A protein and the small-molecule ligand that binds it are described below.
Small molecule (SMILES): CC(=O)N[C@H]1[C@H]([C@H](O)[C@H](O)CO)O[C@@](O[C@H]2[C@@H](O)[C@@H](CO)O[C@@H](O[C@H]3[C@H](O)[C@@H](O)[C@H](O)O[C@@H]3CO)[C@@H]2O)(C(=O)O)C[C@@H]1O

Sequence of chain 29.E:
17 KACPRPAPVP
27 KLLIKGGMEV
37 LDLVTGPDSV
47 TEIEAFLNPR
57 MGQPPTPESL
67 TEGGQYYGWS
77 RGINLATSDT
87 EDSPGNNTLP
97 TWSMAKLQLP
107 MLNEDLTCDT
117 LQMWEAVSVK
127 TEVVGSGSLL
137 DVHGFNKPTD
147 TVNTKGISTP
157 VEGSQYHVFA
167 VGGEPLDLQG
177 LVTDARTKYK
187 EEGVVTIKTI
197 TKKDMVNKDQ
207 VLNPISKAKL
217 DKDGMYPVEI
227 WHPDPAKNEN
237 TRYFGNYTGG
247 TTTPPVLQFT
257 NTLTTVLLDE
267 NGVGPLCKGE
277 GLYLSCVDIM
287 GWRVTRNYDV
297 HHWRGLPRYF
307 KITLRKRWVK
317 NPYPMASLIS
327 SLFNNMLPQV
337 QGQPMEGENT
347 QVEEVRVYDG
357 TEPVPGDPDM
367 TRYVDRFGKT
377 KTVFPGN

Binding-site contacts:
Ligand atom O4 contacts residue VAL296 of chain 29.E at 4.2 Å.
Ligand atom O1A contacts residue TYR72 of chain 29.E at 3.4 Å.
Ligand atom O6 contacts residue ARG77 of chain 29.E at 4.0 Å.
Ligand atom C6 contacts residue ASN93 of chain 29.E at 3.5 Å.
Ligand atom C4 contacts residue GLY78 of chain 29.E at 3.4 Å.
Ligand atom C3 contacts residue VAL296 of chain 29.E at 3.5 Å (hydrophobic).
Ligand atom O6 contacts residue ASN93 of chain 29.E at 2.8 Å (h-bond).
Ligand atom O4 contacts residue TYR72 of chain 29.E at 3.9 Å.
Ligand atom C4 contacts residue ARG77 of chain 29.E at 4.2 Å.
Ligand atom O8 contacts residue TYR72 of chain 29.E at 3.2 Å (h-bond).
Ligand atom O6 contacts residue GLY78 of chain 29.E at 3.8 Å.
Ligand atom N5 contacts residue TYR72 of chain 29.E at 3.2 Å (h-bond).
Ligand atom C1 contacts residue ARG77 of chain 29.E at 3.4 Å.
Ligand atom O3 contacts residue VAL296 of chain 29.E at 4.2 Å.
Ligand atom C11 contacts residue ASP85 of chain 29.A at 3.8 Å.
Ligand atom C7 contacts residue TYR72 of chain 29.E at 4.2 Å (hydrophobic).
Ligand atom C5 contacts residue TYR72 of chain 29.E at 3.5 Å (hydrophobic).
Ligand atom C1 contacts residue TYR72 of chain 29.E at 3.7 Å (hydrophobic).
Ligand atom C3 contacts residue GLY78 of chain 29.E at 4.1 Å.
Ligand atom O10 contacts residue THR291 of chain 29.E at 4.0 Å.
Ligand atom O1B contacts residue ARG77 of chain 29.E at 2.8 Å (salt-bridge).
Ligand atom O10 contacts residue ASN293 of chain 29.E at 3.8 Å.
Ligand atom C3 contacts residue HIS298 of chain 29.E at 3.6 Å.
Ligand atom C10 contacts residue TYR72 of chain 29.E at 4.2 Å (hydrophobic).
Ligand atom O6 contacts residue THR94 of chain 29.E at 3.7 Å.
Ligand atom O4 contacts residue HIS298 of chain 29.E at 3.1 Å (h-bond).
Ligand atom O1A contacts residue ARG77 of chain 29.E at 3.1 Å (salt-bridge).
Ligand atom O4 contacts residue GLY78 of chain 29.E at 3.1 Å.
Ligand atom O4 contacts residue THR291 of chain 29.E at 3.4 Å.
Ligand atom O3 contacts residue GLY78 of chain 29.E at 3.6 Å.
Ligand atom C4 contacts residue TYR72 of chain 29.E at 3.2 Å (hydrophobic).
Ligand atom O1A contacts residue GLY78 of chain 29.E at 3.6 Å (h-bond).
Ligand atom C6 contacts residue TYR72 of chain 29.E at 3.5 Å (hydrophobic).
Ligand atom C5 contacts residue ASN93 of chain 29.E at 4.3 Å.
Ligand atom C8 contacts residue TYR72 of chain 29.E at 4.2 Å (hydrophobic).
Ligand atom C3 contacts residue GLY78 of chain 29.E at 4.2 Å.
Ligand atom C4 contacts residue HIS298 of chain 29.E at 3.7 Å.
Ligand atom O1B contacts residue TYR72 of chain 29.E at 3.7 Å.
Ligand atom O4 contacts residue ILE79 of chain 29.E at 3.4 Å (h-bond).
Ligand atom C2 contacts residue GLY78 of chain 29.E at 4.2 Å.

Sequence of chain 29.A:
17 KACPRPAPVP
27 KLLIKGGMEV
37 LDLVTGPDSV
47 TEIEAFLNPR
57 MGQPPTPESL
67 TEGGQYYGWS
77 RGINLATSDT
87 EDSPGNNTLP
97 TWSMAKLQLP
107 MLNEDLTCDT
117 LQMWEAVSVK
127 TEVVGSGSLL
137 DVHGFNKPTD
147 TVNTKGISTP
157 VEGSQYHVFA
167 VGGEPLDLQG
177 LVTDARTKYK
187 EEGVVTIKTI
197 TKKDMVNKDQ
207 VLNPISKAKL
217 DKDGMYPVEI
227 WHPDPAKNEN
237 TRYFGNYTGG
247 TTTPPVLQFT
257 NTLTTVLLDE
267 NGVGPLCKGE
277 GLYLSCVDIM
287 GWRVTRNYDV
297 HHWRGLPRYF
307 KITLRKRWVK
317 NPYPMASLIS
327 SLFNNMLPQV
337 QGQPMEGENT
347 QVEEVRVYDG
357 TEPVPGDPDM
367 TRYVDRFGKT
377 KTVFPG